The small molecule below binds the protein below.
Small molecule (SMILES): CC(=O)N[C@@H]1[C@@H](O)[C@H](O)[C@@H](CO)O[C@H]1O

Sequence of chain 1.A:
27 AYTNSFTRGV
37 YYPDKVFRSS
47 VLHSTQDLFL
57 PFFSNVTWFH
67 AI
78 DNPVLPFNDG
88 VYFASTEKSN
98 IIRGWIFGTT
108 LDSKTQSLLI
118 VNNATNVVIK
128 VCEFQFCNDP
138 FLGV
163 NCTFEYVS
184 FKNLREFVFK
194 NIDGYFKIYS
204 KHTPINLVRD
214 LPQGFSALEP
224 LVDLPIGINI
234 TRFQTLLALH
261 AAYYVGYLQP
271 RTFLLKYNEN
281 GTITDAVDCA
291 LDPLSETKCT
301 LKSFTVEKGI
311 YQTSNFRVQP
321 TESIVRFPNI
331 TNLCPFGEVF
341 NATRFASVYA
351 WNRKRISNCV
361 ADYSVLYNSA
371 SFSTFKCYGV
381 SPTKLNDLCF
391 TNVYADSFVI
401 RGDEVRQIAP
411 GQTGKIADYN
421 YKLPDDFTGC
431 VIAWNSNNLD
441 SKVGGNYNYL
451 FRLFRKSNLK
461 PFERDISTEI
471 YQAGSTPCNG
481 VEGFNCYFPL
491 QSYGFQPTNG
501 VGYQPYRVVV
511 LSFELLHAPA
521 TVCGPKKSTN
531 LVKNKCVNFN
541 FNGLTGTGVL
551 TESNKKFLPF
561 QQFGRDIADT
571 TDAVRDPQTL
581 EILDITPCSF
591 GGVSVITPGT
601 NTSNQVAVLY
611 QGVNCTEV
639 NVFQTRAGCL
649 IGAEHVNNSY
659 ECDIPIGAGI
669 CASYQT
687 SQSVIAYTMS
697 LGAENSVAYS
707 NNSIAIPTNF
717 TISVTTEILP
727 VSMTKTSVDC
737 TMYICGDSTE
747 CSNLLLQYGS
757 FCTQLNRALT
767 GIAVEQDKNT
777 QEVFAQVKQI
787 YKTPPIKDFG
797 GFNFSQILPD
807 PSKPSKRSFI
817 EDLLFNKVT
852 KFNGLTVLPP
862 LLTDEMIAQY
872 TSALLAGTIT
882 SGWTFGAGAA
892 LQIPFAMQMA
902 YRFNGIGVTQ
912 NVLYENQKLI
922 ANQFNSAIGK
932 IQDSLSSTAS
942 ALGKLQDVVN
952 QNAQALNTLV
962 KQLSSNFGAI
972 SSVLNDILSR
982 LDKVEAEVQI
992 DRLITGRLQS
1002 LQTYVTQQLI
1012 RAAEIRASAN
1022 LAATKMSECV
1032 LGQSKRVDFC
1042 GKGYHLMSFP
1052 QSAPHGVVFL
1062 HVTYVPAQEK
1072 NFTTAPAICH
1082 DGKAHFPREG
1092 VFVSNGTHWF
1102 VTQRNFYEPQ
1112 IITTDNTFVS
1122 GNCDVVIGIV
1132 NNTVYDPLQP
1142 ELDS

Sequence of chain 1.C:
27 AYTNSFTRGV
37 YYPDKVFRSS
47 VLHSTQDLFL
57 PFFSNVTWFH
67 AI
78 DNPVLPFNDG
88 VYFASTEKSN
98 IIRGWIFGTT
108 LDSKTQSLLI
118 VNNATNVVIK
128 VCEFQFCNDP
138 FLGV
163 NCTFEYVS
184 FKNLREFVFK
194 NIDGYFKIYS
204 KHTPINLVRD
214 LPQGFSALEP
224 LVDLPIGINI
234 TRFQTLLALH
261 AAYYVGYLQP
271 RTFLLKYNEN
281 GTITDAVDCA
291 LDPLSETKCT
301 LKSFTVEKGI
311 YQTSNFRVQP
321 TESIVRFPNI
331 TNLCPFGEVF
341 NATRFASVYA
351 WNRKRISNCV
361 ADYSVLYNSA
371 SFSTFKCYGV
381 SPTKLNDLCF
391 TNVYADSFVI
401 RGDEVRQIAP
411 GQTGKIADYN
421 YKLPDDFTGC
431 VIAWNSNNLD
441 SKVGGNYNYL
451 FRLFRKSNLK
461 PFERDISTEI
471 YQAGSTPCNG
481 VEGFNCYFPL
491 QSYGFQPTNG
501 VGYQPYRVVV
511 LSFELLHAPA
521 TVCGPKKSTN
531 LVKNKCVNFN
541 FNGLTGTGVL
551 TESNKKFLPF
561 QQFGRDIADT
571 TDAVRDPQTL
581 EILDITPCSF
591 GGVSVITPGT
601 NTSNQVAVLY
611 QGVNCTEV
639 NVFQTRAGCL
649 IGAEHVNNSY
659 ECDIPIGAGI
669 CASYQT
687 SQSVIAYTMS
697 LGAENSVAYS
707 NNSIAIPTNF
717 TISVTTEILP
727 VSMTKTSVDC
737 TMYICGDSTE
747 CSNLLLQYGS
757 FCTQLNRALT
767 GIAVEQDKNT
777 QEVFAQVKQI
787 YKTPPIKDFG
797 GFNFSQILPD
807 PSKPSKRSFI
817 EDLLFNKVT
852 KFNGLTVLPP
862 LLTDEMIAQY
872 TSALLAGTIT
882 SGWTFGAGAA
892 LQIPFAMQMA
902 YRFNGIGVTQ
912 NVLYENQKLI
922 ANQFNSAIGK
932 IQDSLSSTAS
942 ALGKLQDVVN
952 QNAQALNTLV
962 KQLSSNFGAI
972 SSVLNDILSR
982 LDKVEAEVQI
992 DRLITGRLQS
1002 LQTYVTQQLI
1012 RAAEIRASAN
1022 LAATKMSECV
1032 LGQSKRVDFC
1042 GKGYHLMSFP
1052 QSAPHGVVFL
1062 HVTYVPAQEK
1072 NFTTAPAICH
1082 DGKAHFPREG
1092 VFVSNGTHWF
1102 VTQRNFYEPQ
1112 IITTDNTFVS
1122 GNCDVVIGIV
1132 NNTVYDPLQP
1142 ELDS

Binding-site contacts:
Ligand atom C1 contacts residue ASN280 of chain 1.A at 1.5 Å.
Ligand atom C3 contacts residue ASN280 of chain 1.A at 3.8 Å.
Ligand atom C5 contacts residue ASN280 of chain 1.A at 3.7 Å.
Ligand atom C8 contacts residue ASN280 of chain 1.A at 4.5 Å.
Ligand atom C8 contacts residue GLU279 of chain 1.A at 4.4 Å.
Ligand atom O7 contacts residue ASN280 of chain 1.A at 3.1 Å (h-bond).
Ligand atom N2 contacts residue ASN280 of chain 1.A at 3.0 Å (h-bond).
Ligand atom C7 contacts residue ASN278 of chain 1.A at 4.5 Å.
Ligand atom C8 contacts residue ASN278 of chain 1.A at 4.1 Å.
Ligand atom C7 contacts residue ASN280 of chain 1.A at 3.3 Å.
Ligand atom O7 contacts residue ASN278 of chain 1.A at 4.0 Å.
Ligand atom C4 contacts residue ASN280 of chain 1.A at 4.2 Å.
Ligand atom O5 contacts residue LYS556 of chain 1.C at 4.2 Å.
Ligand atom C2 contacts residue ASN280 of chain 1.A at 2.5 Å.
Ligand atom O5 contacts residue ASN280 of chain 1.A at 2.3 Å (h-bond).